Binding-site contacts:
Ligand atom C8 contacts residue NAG1 of chain 1.O at 4.3 Å.
Ligand atom N2 contacts residue SER333 of chain 1.C at 4.2 Å.
Ligand atom C5 contacts residue NAG1 of chain 1.O at 4.2 Å.
Ligand atom C5 contacts residue ASN332 of chain 1.C at 3.7 Å.
Ligand atom O7 contacts residue ASN355 of chain 1.C at 3.7 Å.
Ligand atom C8 contacts residue THR341 of chain 1.C at 3.3 Å.
Ligand atom C2 contacts residue SER357 of chain 1.C at 4.2 Å.
Ligand atom O4 contacts residue NAG2 of chain 1.O at 4.4 Å.
Ligand atom O5 contacts residue NAG2 of chain 1.O at 4.0 Å.
Ligand atom N2 contacts residue ASN332 of chain 1.C at 2.9 Å (h-bond).
Ligand atom C1 contacts residue SER333 of chain 1.C at 4.4 Å.
Ligand atom C7 contacts residue ASN332 of chain 1.C at 3.4 Å.
Ligand atom O6 contacts residue NAG1 of chain 1.O at 3.0 Å (h-bond).
Ligand atom C6 contacts residue NAG2 of chain 1.O at 3.3 Å.
Ligand atom C2 contacts residue ASN332 of chain 1.C at 2.5 Å.
Ligand atom C6 contacts residue NAG1 of chain 1.O at 3.2 Å.
Ligand atom O7 contacts residue SER357 of chain 1.C at 2.9 Å (h-bond).
Ligand atom O7 contacts residue NAG1 of chain 1.O at 2.9 Å (h-bond).
Ligand atom O7 contacts residue ASN332 of chain 1.C at 3.6 Å (h-bond).
Ligand atom O5 contacts residue NAG1 of chain 1.O at 4.2 Å.
Ligand atom C4 contacts residue ASN332 of chain 1.C at 4.2 Å.
Ligand atom C7 contacts residue SER357 of chain 1.C at 3.7 Å.
Ligand atom C8 contacts residue ASN332 of chain 1.C at 4.5 Å.
Ligand atom C3 contacts residue ASN332 of chain 1.C at 3.8 Å.
Ligand atom C7 contacts residue NAG1 of chain 1.O at 3.8 Å.
Ligand atom O6 contacts residue NAG2 of chain 1.O at 4.4 Å.
Ligand atom O5 contacts residue ASN332 of chain 1.C at 2.4 Å (h-bond).
Ligand atom C1 contacts residue NAG2 of chain 1.O at 4.0 Å.
Ligand atom C4 contacts residue NAG2 of chain 1.O at 3.7 Å.
Ligand atom O3 contacts residue NAG1 of chain 1.O at 4.0 Å.
Ligand atom C1 contacts residue SER357 of chain 1.C at 4.2 Å.
Ligand atom C1 contacts residue ASN332 of chain 1.C at 1.4 Å.
Ligand atom N2 contacts residue SER357 of chain 1.C at 4.2 Å.
Ligand atom C5 contacts residue NAG2 of chain 1.O at 3.9 Å.

Sequence of chain 1.C:
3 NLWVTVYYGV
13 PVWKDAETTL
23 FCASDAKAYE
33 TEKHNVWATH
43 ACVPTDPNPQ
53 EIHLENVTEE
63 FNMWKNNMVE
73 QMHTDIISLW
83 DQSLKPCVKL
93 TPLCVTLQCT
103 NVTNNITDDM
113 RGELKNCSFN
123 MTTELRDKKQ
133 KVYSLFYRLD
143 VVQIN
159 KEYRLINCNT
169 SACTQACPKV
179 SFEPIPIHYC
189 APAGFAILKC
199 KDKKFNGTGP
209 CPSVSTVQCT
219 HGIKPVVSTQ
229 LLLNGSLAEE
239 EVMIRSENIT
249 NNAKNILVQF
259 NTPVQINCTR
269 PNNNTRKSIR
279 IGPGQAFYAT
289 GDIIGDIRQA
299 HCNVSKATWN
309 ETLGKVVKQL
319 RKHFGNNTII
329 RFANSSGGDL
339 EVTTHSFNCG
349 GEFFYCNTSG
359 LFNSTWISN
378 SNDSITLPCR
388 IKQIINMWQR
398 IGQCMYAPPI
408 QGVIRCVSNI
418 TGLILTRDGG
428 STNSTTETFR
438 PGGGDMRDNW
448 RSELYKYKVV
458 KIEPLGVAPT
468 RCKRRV

A protein and the small-molecule ligand that binds it are described below.
Small molecule (SMILES): CC(=O)N[C@H]1[C@H](O[C@H]2[C@H](O)[C@@H](NC(C)=O)CO[C@@H]2CO)O[C@H](CO)[C@@H](O)[C@@H]1O